Sequence of chain 1.C:
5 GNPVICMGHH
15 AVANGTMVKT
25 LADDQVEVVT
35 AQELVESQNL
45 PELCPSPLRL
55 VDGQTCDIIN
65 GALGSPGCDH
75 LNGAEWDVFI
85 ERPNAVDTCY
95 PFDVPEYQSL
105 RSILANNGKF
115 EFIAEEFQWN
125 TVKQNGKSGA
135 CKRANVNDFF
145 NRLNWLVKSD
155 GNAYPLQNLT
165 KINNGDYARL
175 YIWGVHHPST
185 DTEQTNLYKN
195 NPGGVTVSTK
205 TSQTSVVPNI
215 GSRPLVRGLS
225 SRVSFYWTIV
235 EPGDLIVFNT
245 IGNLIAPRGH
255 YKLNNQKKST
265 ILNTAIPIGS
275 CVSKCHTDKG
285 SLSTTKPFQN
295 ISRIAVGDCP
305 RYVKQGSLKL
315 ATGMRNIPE

Binding-site contacts:
Ligand atom C8 contacts residue ILE295 of chain 1.C at 4.2 Å (hydrophobic).
Ligand atom O5 contacts residue SER41 of chain 1.C at 3.8 Å.
Ligand atom C1 contacts residue ASN294 of chain 1.C at 1.4 Å.
Ligand atom C1 contacts residue SER41 of chain 1.C at 3.9 Å.
Ligand atom C8 contacts residue ASN294 of chain 1.C at 3.5 Å.
Ligand atom C1 contacts residue GLY310 of chain 1.C at 4.1 Å.
Ligand atom C3 contacts residue ASN294 of chain 1.C at 3.8 Å.
Ligand atom O6 contacts residue GLY310 of chain 1.C at 2.8 Å (h-bond).
Ligand atom C2 contacts residue ASN294 of chain 1.C at 2.4 Å.
Ligand atom O5 contacts residue ASN294 of chain 1.C at 2.4 Å (h-bond).
Ligand atom C6 contacts residue SER41 of chain 1.C at 4.4 Å.
Ligand atom C5 contacts residue SER41 of chain 1.C at 4.0 Å.
Ligand atom N2 contacts residue ASN294 of chain 1.C at 2.9 Å (h-bond).
Ligand atom C7 contacts residue ASN294 of chain 1.C at 3.5 Å.
Ligand atom C6 contacts residue GLY310 of chain 1.C at 3.9 Å.
Ligand atom O5 contacts residue GLY310 of chain 1.C at 3.3 Å.
Ligand atom C5 contacts residue GLY310 of chain 1.C at 4.4 Å.
Ligand atom C5 contacts residue ASN294 of chain 1.C at 3.7 Å.
Ligand atom O7 contacts residue ASN294 of chain 1.C at 3.7 Å.
Ligand atom C4 contacts residue ASN294 of chain 1.C at 4.2 Å.
Ligand atom O6 contacts residue SER41 of chain 1.C at 3.5 Å (h-bond).

A protein and the small-molecule ligand that binds it are described below.
Small molecule (SMILES): CC(=O)N[C@@H]1[C@@H](O)[C@H](O)[C@@H](CO)O[C@H]1O